The small molecule below binds the protein below.
Small molecule (SMILES): COc1ccc(C[C@H](NC(=O)[C@H](C)NC(=O)CN2CCOCC2)C(=O)N[C@@H](Cc2ccccc2)[C@@H](O)[C@H](C)CO)cc1

Sequence of chain 1.K:
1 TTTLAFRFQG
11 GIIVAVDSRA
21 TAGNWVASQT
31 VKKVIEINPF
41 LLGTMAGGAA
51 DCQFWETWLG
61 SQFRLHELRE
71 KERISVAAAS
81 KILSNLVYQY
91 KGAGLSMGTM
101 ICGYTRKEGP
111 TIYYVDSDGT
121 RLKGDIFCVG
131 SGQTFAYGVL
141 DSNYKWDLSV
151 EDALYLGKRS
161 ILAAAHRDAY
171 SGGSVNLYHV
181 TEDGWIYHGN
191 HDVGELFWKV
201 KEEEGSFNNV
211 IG

Sequence of chain 1.L:
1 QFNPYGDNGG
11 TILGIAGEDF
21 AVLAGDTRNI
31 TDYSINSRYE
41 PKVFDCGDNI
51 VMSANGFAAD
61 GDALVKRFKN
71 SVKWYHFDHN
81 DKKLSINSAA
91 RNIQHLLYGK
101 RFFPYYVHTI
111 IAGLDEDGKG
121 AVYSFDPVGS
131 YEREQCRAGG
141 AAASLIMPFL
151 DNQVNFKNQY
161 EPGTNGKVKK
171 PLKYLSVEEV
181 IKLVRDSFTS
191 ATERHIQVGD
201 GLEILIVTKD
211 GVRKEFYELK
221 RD

Binding-site contacts:
Ligand atom C12 contacts residue THR1 of chain 1.K at 2.4 Å.
Ligand atom C12 contacts residue MES1 of chain 1.JA at 3.2 Å.
Ligand atom C3 contacts residue VAL31 of chain 1.K at 3.5 Å (hydrophobic).
Ligand atom O21 contacts residue GLY47 of chain 1.K at 3.0 Å (h-bond).
Ligand atom O13 contacts residue THR1 of chain 1.K at 3.6 Å.
Ligand atom N22 contacts residue THR1 of chain 1.K at 3.6 Å.
Ligand atom C11 contacts residue ARG19 of chain 1.K at 3.2 Å.
Ligand atom O21 contacts residue MES1 of chain 1.JA at 2.8 Å (h-bond).
Ligand atom C9 contacts residue LYS33 of chain 1.K at 3.6 Å.
Ligand atom C11 contacts residue TYR170 of chain 1.K at 3.3 Å (hydrophobic).
Ligand atom C4 contacts residue ALA49 of chain 1.K at 3.5 Å (hydrophobic).
Ligand atom C8 contacts residue GLY47 of chain 1.K at 3.7 Å.
Ligand atom N28 contacts residue ASP126 of chain 1.L at 3.2 Å (salt-bridge).
Ligand atom C46 contacts residue SER96 of chain 1.K at 3.7 Å.
Ligand atom O21 contacts residue THR1 of chain 1.K at 2.3 Å (h-bond).
Ligand atom C42 contacts residue GLY48 of chain 1.K at 3.5 Å.
Ligand atom C4 contacts residue VAL31 of chain 1.K at 3.5 Å (hydrophobic).
Ligand atom C27 contacts residue THR21 of chain 1.K at 3.4 Å.
Ligand atom C7 contacts residue GLY47 of chain 1.K at 3.5 Å.
Ligand atom O49 contacts residue ALA20 of chain 1.K at 3.3 Å.
Ligand atom N22 contacts residue GLY47 of chain 1.K at 2.8 Å (h-bond).
Ligand atom O49 contacts residue THR21 of chain 1.K at 3.0 Å (h-bond).
Ligand atom N25 contacts residue THR21 of chain 1.K at 2.9 Å (h-bond).
Ligand atom O39 contacts residue ALA49 of chain 1.K at 3.1 Å (h-bond).
Ligand atom C23 contacts residue GLY47 of chain 1.K at 3.6 Å.
Ligand atom C43 contacts residue GLY48 of chain 1.K at 3.7 Å.
Ligand atom C8 contacts residue THR1 of chain 1.K at 2.4 Å.
Ligand atom C3 contacts residue ALA49 of chain 1.K at 3.5 Å (hydrophobic).
Ligand atom C7 contacts residue THR1 of chain 1.K at 2.5 Å.
Ligand atom O13 contacts residue THR21 of chain 1.K at 3.4 Å (h-bond).
Ligand atom C24 contacts residue GLY47 of chain 1.K at 3.5 Å.
Ligand atom C26 contacts residue THR21 of chain 1.K at 3.6 Å.
Ligand atom C42 contacts residue GLY47 of chain 1.K at 3.6 Å.
Ligand atom O13 contacts residue MES1 of chain 1.JA at 3.5 Å (h-bond).
Ligand atom C30 contacts residue ASP126 of chain 1.L at 3.5 Å.
Ligand atom C10 contacts residue THR1 of chain 1.K at 1.5 Å.
Ligand atom C10 contacts residue TYR170 of chain 1.K at 3.5 Å (hydrophobic).
Ligand atom C9 contacts residue THR1 of chain 1.K at 1.4 Å.
Ligand atom C8 contacts residue LYS33 of chain 1.K at 3.7 Å.
Ligand atom C11 contacts residue THR1 of chain 1.K at 2.5 Å.